Sequence of chain 1.A:
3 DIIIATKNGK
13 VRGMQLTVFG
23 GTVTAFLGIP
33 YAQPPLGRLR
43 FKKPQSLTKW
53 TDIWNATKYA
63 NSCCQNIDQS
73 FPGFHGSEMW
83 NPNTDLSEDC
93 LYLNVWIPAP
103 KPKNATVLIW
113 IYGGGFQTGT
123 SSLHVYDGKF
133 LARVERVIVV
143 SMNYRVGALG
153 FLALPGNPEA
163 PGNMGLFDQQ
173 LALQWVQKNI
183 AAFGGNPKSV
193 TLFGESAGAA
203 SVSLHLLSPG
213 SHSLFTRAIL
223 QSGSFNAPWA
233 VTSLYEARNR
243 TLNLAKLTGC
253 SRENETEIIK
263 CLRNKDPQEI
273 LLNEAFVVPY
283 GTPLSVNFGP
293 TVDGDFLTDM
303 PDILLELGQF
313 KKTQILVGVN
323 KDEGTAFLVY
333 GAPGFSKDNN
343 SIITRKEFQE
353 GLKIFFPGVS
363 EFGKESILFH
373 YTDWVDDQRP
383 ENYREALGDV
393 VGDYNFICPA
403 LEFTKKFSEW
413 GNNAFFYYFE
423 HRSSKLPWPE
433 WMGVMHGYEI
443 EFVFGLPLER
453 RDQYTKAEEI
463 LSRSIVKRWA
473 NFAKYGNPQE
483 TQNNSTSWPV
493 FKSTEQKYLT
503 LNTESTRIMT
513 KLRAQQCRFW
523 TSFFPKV

A small-molecule ligand and the protein it binds are described below.
Small molecule (SMILES): CC(=O)N[C@@H]1[C@@H](O)[C@H](O)[C@@H](CO)O[C@H]1O

Binding-site contacts:
Ligand atom C2 contacts residue ASN256 of chain 1.A at 2.6 Å.
Ligand atom N2 contacts residue ASN256 of chain 1.A at 3.0 Å (h-bond).
Ligand atom C5 contacts residue GLU259 of chain 1.A at 4.3 Å.
Ligand atom C4 contacts residue ASN256 of chain 1.A at 4.3 Å.
Ligand atom O5 contacts residue GLU259 of chain 1.A at 4.0 Å.
Ligand atom C5 contacts residue THR258 of chain 1.A at 4.4 Å.
Ligand atom C6 contacts residue GLU259 of chain 1.A at 3.5 Å.
Ligand atom C1 contacts residue ASN256 of chain 1.A at 1.4 Å.
Ligand atom C7 contacts residue ASN256 of chain 1.A at 3.2 Å.
Ligand atom O7 contacts residue ASN256 of chain 1.A at 3.0 Å (h-bond).
Ligand atom O5 contacts residue ASN256 of chain 1.A at 2.4 Å (h-bond).
Ligand atom C3 contacts residue ASN256 of chain 1.A at 3.8 Å.
Ligand atom C5 contacts residue ASN256 of chain 1.A at 3.6 Å.